Sequence of chain 1.D:
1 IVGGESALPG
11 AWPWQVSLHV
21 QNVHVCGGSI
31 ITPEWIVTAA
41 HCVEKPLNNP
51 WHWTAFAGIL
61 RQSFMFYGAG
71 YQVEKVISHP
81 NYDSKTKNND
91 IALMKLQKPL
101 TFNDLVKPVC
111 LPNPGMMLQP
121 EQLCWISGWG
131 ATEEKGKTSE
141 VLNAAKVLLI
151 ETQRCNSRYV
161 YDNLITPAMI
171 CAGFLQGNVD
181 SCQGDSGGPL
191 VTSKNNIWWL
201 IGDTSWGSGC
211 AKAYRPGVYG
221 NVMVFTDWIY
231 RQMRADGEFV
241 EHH

This protein binds this small molecule.
Small molecule (SMILES): [H]/N=C(/N)c1ccc2cc(O)ccc2c1

Binding-site contacts:
Ligand atom N1 contacts residue GLY209 of chain 1.D at 2.9 Å (h-bond).
Ligand atom C2 contacts residue TRP206 of chain 1.D at 3.8 Å (hydrophobic).
Ligand atom C3 contacts residue TRP206 of chain 1.D at 3.6 Å (hydrophobic).
Ligand atom C2 contacts residue GLY209 of chain 1.D at 4.0 Å.
Ligand atom C11 contacts residue ASP180 of chain 1.D at 3.5 Å.
Ligand atom C1 contacts residue GLY207 of chain 1.D at 3.8 Å.
Ligand atom C11 contacts residue GLY207 of chain 1.D at 3.7 Å.
Ligand atom N2 contacts residue ASP180 of chain 1.D at 2.9 Å (salt-bridge).
Ligand atom N2 contacts residue SER181 of chain 1.D at 2.8 Å (h-bond).
Ligand atom C11 contacts residue SER181 of chain 1.D at 3.2 Å.
Ligand atom C5 contacts residue GLN183 of chain 1.D at 3.9 Å.
Ligand atom C7 contacts residue SER186 of chain 1.D at 3.5 Å.
Ligand atom C4 contacts residue CYS182 of chain 1.D at 4.0 Å (hydrophobic).
Ligand atom C4 contacts residue SER186 of chain 1.D at 3.8 Å.
Ligand atom C3 contacts residue GLY207 of chain 1.D at 3.8 Å.
Ligand atom C8 contacts residue TAM1 of chain 1.EA at 3.8 Å.
Ligand atom N1 contacts residue CYS210 of chain 1.D at 3.9 Å.
Ligand atom C3 contacts residue THR204 of chain 1.D at 4.0 Å.
Ligand atom C1 contacts residue GLY209 of chain 1.D at 3.3 Å.
Ligand atom C1 contacts residue CYS210 of chain 1.D at 3.8 Å (hydrophobic).
Ligand atom C2 contacts residue SER181 of chain 1.D at 3.7 Å.
Ligand atom C7 contacts residue TAM1 of chain 1.EA at 3.5 Å.
Ligand atom N1 contacts residue SER181 of chain 1.D at 3.5 Å (h-bond).
Ligand atom C11 contacts residue TRP206 of chain 1.D at 4.0 Å (hydrophobic).
Ligand atom C8 contacts residue GLN183 of chain 1.D at 3.7 Å.
Ligand atom C10 contacts residue GLN183 of chain 1.D at 4.0 Å.
Ligand atom C6 contacts residue GLN183 of chain 1.D at 3.8 Å.
Ligand atom O1 contacts residue TAM1 of chain 1.EA at 3.3 Å.
Ligand atom C7 contacts residue GLN183 of chain 1.D at 3.8 Å.
Ligand atom C2 contacts residue GLY207 of chain 1.D at 3.6 Å.
Ligand atom N1 contacts residue GLY207 of chain 1.D at 3.5 Å.
Ligand atom O1 contacts residue GLN183 of chain 1.D at 3.6 Å.
Ligand atom C11 contacts residue GLY209 of chain 1.D at 3.8 Å.
Ligand atom C3 contacts residue SER181 of chain 1.D at 4.0 Å.
Ligand atom N2 contacts residue GLY217 of chain 1.D at 3.3 Å.
Ligand atom C9 contacts residue GLN183 of chain 1.D at 3.7 Å.
Ligand atom C4 contacts residue TRP206 of chain 1.D at 3.8 Å (hydrophobic).
Ligand atom C5 contacts residue CYS182 of chain 1.D at 4.0 Å (hydrophobic).
Ligand atom N1 contacts residue ASP180 of chain 1.D at 2.7 Å (salt-bridge).
Ligand atom N2 contacts residue TRP206 of chain 1.D at 4.0 Å.